A small-molecule ligand and the protein it binds are described below.
Small molecule (SMILES): CC(=O)N[C@@H]1[C@@H](O)[C@H](O)[C@@H](CO)O[C@H]1O

Binding-site contacts:
Ligand atom C4 contacts residue ASN40 of chain 1.A at 4.4 Å.
Ligand atom O5 contacts residue ASN40 of chain 1.A at 2.4 Å (h-bond).
Ligand atom C3 contacts residue ASN40 of chain 1.A at 3.9 Å.
Ligand atom C7 contacts residue LYS39 of chain 1.A at 4.2 Å.
Ligand atom O6 contacts residue ASN40 of chain 1.A at 4.4 Å.
Ligand atom C5 contacts residue ASN40 of chain 1.A at 3.8 Å.
Ligand atom C8 contacts residue LYS39 of chain 1.A at 3.7 Å.
Ligand atom C1 contacts residue ASN40 of chain 1.A at 1.5 Å.
Ligand atom C7 contacts residue ASN40 of chain 1.A at 3.6 Å.
Ligand atom C2 contacts residue ASN40 of chain 1.A at 2.5 Å.
Ligand atom O7 contacts residue ASN40 of chain 1.A at 3.8 Å.
Ligand atom N2 contacts residue ASN40 of chain 1.A at 3.0 Å (h-bond).

Sequence of chain 1.A:
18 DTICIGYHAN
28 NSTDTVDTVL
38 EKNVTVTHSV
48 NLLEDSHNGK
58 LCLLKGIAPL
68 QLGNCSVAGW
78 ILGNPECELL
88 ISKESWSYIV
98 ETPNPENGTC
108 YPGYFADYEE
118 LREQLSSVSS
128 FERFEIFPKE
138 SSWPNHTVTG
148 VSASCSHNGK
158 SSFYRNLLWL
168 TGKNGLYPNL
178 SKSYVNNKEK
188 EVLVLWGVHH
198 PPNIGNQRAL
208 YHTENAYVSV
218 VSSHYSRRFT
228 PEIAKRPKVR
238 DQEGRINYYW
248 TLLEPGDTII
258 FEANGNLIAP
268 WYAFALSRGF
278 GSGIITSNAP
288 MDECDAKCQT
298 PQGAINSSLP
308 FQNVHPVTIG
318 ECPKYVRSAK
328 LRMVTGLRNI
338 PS